Sequence of chain 1.E:
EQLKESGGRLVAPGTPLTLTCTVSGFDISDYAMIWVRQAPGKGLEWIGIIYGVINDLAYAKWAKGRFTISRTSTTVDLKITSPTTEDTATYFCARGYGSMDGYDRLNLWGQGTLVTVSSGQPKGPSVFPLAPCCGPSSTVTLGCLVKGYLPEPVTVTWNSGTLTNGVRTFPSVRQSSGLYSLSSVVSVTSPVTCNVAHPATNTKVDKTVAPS

Binding-site contacts:
Ligand atom CB contacts residue ASP97 of chain 1.F at 3.5 Å.
Ligand atom C contacts residue MET101 of chain 1.E at 3.5 Å (hydrophobic).
Ligand atom CB contacts residue ASP57 of chain 1.E at 3.2 Å.
Ligand atom O contacts residue ASP97 of chain 1.F at 3.0 Å (salt-bridge).
Ligand atom C2 contacts residue ASP102 of chain 1.E at 3.7 Å.
Ligand atom CD contacts residue TYR95 of chain 1.F at 3.7 Å (hydrophobic).
Ligand atom CA contacts residue ILE55 of chain 1.E at 3.7 Å (hydrophobic).
Ligand atom C4 contacts residue ASP97 of chain 1.F at 3.5 Å.
Ligand atom C3 contacts residue TYR94 of chain 1.F at 3.4 Å (hydrophobic).
Ligand atom CE contacts residue TYR95 of chain 1.F at 3.7 Å (hydrophobic).
Ligand atom N1 contacts residue ASP97 of chain 1.F at 2.8 Å (salt-bridge).
Ligand atom CA contacts residue ASP97 of chain 1.F at 3.5 Å.
Ligand atom CE contacts residue TYR30 of chain 1.F at 3.7 Å (hydrophobic).
Ligand atom C2 contacts residue ASP97 of chain 1.F at 3.7 Å.
Ligand atom NZ contacts residue TYR95 of chain 1.F at 2.7 Å (h-bond).
Ligand atom C2 contacts residue TYR94 of chain 1.F at 3.7 Å (hydrophobic).
Ligand atom C4 contacts residue TRP34 of chain 1.F at 3.5 Å (hydrophobic).
Ligand atom N1 contacts residue ASP100 of chain 1.F at 3.1 Å (salt-bridge).
Ligand atom O contacts residue ASP96 of chain 1.F at 3.5 Å.
Ligand atom N1 contacts residue TYR104 of chain 1.E at 3.5 Å.
Ligand atom C contacts residue ASP57 of chain 1.E at 3.8 Å.
Ligand atom C1 contacts residue TYR94 of chain 1.F at 3.3 Å (hydrophobic).
Ligand atom C4 contacts residue TYR94 of chain 1.F at 3.8 Å (hydrophobic).
Ligand atom N1 contacts residue TYR94 of chain 1.F at 3.0 Å (h-bond).
Ligand atom CB contacts residue TYR95 of chain 1.F at 3.3 Å (hydrophobic).
Ligand atom OG contacts residue ASP57 of chain 1.E at 2.8 Å (salt-bridge).
Ligand atom C3 contacts residue TYR30 of chain 1.F at 3.6 Å (hydrophobic).
Ligand atom CE contacts residue ASP102 of chain 1.E at 3.2 Å.
Ligand atom CA contacts residue MET101 of chain 1.E at 3.3 Å (hydrophobic).
Ligand atom O contacts residue ASP96 of chain 1.F at 3.6 Å.
Ligand atom O1 contacts residue ASP97 of chain 1.F at 2.3 Å (salt-bridge).
Ligand atom N contacts residue MET101 of chain 1.E at 3.3 Å (h-bond).
Ligand atom CA contacts residue ASP57 of chain 1.E at 3.6 Å.
Ligand atom O contacts residue GLY103 of chain 1.E at 3.3 Å.
Ligand atom C4 contacts residue TYR104 of chain 1.E at 3.4 Å (hydrophobic).
Ligand atom C1 contacts residue TYR95 of chain 1.F at 3.1 Å (hydrophobic).
Ligand atom N contacts residue MET101 of chain 1.E at 2.8 Å (h-bond).
Ligand atom O contacts residue TYR95 of chain 1.F at 3.4 Å (h-bond).
Ligand atom CA contacts residue TYR95 of chain 1.F at 3.5 Å (hydrophobic).
Ligand atom N contacts residue ASP57 of chain 1.E at 2.8 Å (salt-bridge).

Sequence of chain 1.F:
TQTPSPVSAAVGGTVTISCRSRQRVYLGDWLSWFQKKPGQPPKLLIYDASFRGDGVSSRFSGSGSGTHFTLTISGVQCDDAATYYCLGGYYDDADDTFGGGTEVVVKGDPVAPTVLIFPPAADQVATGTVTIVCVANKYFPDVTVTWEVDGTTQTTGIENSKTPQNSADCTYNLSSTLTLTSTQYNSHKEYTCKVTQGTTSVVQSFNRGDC

This protein binds this small molecule.
Small molecule (SMILES): NCC[C@H](O)CNCCCC[C@H](NC(=O)CN)C(=O)NCC(=O)N[C@@H](CO)C(=O)NCC=O